Binding-site contacts:
Ligand atom CB contacts residue ARG52 of chain 1.A at 3.6 Å.
Ligand atom CB contacts residue ASN56 of chain 1.A at 3.4 Å.
Ligand atom O contacts residue TRP107 of chain 1.A at 3.4 Å (h-bond).
Ligand atom CB contacts residue PHE50 of chain 1.A at 3.5 Å (hydrophobic).
Ligand atom N contacts residue ASN56 of chain 1.A at 3.8 Å.
Ligand atom CA contacts residue ARG52 of chain 1.A at 3.5 Å.
Ligand atom CD contacts residue ARG52 of chain 1.A at 3.6 Å.
Ligand atom CB contacts residue SER95 of chain 1.B at 3.5 Å.
Ligand atom CA contacts residue ASN56 of chain 1.A at 3.3 Å.
Ligand atom C contacts residue ARG52 of chain 1.A at 3.8 Å.
Ligand atom CB contacts residue SER94 of chain 1.B at 3.6 Å.
Ligand atom CG contacts residue VAL101 of chain 1.A at 3.7 Å (hydrophobic).
Ligand atom ND2 contacts residue GLY104 of chain 1.A at 3.1 Å (h-bond).
Ligand atom O contacts residue TRP97 of chain 1.B at 3.2 Å (h-bond).
Ligand atom OD1 contacts residue TRP107 of chain 1.A at 3.5 Å.
Ligand atom O contacts residue ASN56 of chain 1.A at 3.1 Å (h-bond).
Ligand atom OD2 contacts residue GLY57 of chain 1.A at 3.3 Å.
Ligand atom O contacts residue GLU61 of chain 1.A at 3.3 Å.
Ligand atom CA contacts residue PHE50 of chain 1.A at 3.6 Å (hydrophobic).
Ligand atom ND2 contacts residue GLU102 of chain 1.A at 3.0 Å (salt-bridge).
Ligand atom CG contacts residue TRP107 of chain 1.A at 3.7 Å (hydrophobic).
Ligand atom O contacts residue ARG52 of chain 1.A at 2.7 Å (salt-bridge).
Ligand atom CG contacts residue ARG52 of chain 1.A at 3.6 Å.
Ligand atom OD2 contacts residue ASN56 of chain 1.A at 3.6 Å.
Ligand atom ND2 contacts residue TRP107 of chain 1.A at 3.4 Å.
Ligand atom CG contacts residue ASN56 of chain 1.A at 3.4 Å.
Ligand atom O contacts residue ARG52 of chain 1.A at 3.3 Å.
Ligand atom CD contacts residue TRP107 of chain 1.A at 3.4 Å (hydrophobic).
Ligand atom CA contacts residue ASN56 of chain 1.A at 3.8 Å.
Ligand atom CA contacts residue ASN56 of chain 1.A at 3.7 Å.
Ligand atom C contacts residue ASN56 of chain 1.A at 3.4 Å.
Ligand atom C contacts residue ARG52 of chain 1.A at 3.7 Å.
Ligand atom O contacts residue PHE50 of chain 1.A at 3.6 Å.
Ligand atom CG contacts residue TRP107 of chain 1.A at 3.4 Å (hydrophobic).
Ligand atom CG2 contacts residue EDO1 of chain 1.FA at 3.2 Å.
Ligand atom ND2 contacts residue EDO1 of chain 1.FA at 3.1 Å (h-bond).
Ligand atom CG contacts residue TRP97 of chain 1.B at 3.7 Å (hydrophobic).
Ligand atom ND2 contacts residue LEU103 of chain 1.A at 3.8 Å.
Ligand atom O contacts residue ARG52 of chain 1.A at 3.5 Å (salt-bridge).
Ligand atom N contacts residue GLU61 of chain 1.A at 3.7 Å.

Sequence of chain 1.A:
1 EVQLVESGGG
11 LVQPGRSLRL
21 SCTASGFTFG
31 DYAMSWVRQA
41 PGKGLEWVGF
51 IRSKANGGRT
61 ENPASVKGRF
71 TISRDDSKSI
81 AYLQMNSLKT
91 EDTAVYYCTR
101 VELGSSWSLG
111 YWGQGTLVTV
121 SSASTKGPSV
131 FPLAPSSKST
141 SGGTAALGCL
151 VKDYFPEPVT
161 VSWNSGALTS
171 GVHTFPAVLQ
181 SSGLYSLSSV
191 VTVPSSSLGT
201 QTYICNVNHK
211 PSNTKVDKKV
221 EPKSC

Sequence of chain 1.B:
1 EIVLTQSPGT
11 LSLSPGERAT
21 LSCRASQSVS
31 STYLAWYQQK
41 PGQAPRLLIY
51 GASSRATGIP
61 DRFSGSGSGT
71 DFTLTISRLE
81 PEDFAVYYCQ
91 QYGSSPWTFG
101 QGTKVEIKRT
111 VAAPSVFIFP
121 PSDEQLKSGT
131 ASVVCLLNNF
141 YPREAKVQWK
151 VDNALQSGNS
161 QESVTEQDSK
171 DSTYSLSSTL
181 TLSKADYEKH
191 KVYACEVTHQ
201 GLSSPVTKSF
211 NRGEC

This small molecule binds to this protein.
Small molecule (SMILES): CC(C)[C@H](NC(=O)[C@H](CC(N)=O)NC(=O)[C@@H]1CCCN1C(=O)[C@H](CC(N)=O)NC(=O)[C@H](C)NC(=O)[C@@H](N)CC(N)=O)C(=O)N[C@@H](CC(=O)O)C(=O)N1CCC[C@H]1C(=O)N[C@H](C=O)CC(N)=O